Binding-site contacts:
Ligand atom C4 contacts residue ASN162 of chain 1.A at 4.2 Å.
Ligand atom C1 contacts residue ASN165 of chain 1.A at 4.3 Å.
Ligand atom C3 contacts residue ASN162 of chain 1.A at 3.8 Å.
Ligand atom C5 contacts residue NAG1 of chain 1.M at 4.3 Å.
Ligand atom O5 contacts residue ASN162 of chain 1.A at 2.3 Å (h-bond).
Ligand atom C6 contacts residue ASN165 of chain 1.A at 4.3 Å.
Ligand atom C1 contacts residue ASN162 of chain 1.A at 1.4 Å.
Ligand atom O6 contacts residue NAG1 of chain 1.M at 3.6 Å (h-bond).
Ligand atom C5 contacts residue ASN162 of chain 1.A at 3.6 Å.
Ligand atom C5 contacts residue THR164 of chain 1.A at 3.4 Å.
Ligand atom C7 contacts residue ASN162 of chain 1.A at 3.7 Å.
Ligand atom C6 contacts residue THR164 of chain 1.A at 3.9 Å.
Ligand atom O7 contacts residue ASN162 of chain 1.A at 4.0 Å.
Ligand atom C6 contacts residue NAG1 of chain 1.M at 3.1 Å.
Ligand atom N2 contacts residue ASN162 of chain 1.A at 2.9 Å (h-bond).
Ligand atom O5 contacts residue THR164 of chain 1.A at 3.1 Å (h-bond).
Ligand atom C1 contacts residue THR164 of chain 1.A at 3.2 Å.
Ligand atom O4 contacts residue NAG1 of chain 1.M at 4.4 Å.
Ligand atom C2 contacts residue ASN162 of chain 1.A at 2.4 Å.
Ligand atom O5 contacts residue ASN165 of chain 1.A at 3.6 Å.

This protein binds this small molecule.
Small molecule (SMILES): CC(=O)N[C@@H]1[C@@H](O)[C@H](O)[C@@H](CO)O[C@H]1O

Sequence of chain 1.A:
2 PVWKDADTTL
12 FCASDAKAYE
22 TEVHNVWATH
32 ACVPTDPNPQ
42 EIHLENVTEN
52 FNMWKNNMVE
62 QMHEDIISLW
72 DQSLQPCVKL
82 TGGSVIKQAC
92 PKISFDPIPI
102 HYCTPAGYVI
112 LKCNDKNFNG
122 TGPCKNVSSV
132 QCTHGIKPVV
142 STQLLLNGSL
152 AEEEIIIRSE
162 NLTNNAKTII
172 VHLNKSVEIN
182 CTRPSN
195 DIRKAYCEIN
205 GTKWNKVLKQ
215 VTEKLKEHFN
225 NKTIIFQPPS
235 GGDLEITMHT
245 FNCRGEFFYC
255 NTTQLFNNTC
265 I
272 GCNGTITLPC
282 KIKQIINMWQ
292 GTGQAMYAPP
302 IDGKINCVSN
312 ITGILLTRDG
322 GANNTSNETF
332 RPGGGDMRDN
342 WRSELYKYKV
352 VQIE